The small molecule below binds the protein below.
Small molecule (SMILES): CC(=O)N[C@H]1[C@H](O[C@H]2[C@H](O)[C@@H](NC(C)=O)CO[C@@H]2CO)O[C@H](CO)[C@@H](O)[C@@H]1O

Binding-site contacts:
Ligand atom O5 contacts residue ASN75 of chain 1.D at 2.4 Å (h-bond).
Ligand atom C3 contacts residue ASN75 of chain 1.D at 4.0 Å.
Ligand atom C8 contacts residue ASN75 of chain 1.D at 4.2 Å.
Ligand atom C4 contacts residue ASN75 of chain 1.D at 4.3 Å.
Ligand atom C7 contacts residue ASN75 of chain 1.D at 3.3 Å.
Ligand atom O7 contacts residue ASN75 of chain 1.D at 3.3 Å (h-bond).
Ligand atom C1 contacts residue ASN75 of chain 1.D at 1.5 Å.
Ligand atom N2 contacts residue ASN75 of chain 1.D at 3.1 Å (h-bond).
Ligand atom C1 contacts residue PRO70 of chain 1.D at 3.7 Å (hydrophobic).
Ligand atom C8 contacts residue ASP74 of chain 1.D at 3.6 Å.
Ligand atom C2 contacts residue PRO70 of chain 1.D at 4.4 Å (hydrophobic).
Ligand atom C8 contacts residue PHE73 of chain 1.D at 4.3 Å (hydrophobic).
Ligand atom N2 contacts residue PRO70 of chain 1.D at 4.1 Å.
Ligand atom C7 contacts residue ASP74 of chain 1.D at 4.4 Å.
Ligand atom C8 contacts residue ASP72 of chain 1.D at 4.1 Å.
Ligand atom N2 contacts residue ASP72 of chain 1.D at 4.5 Å.
Ligand atom C5 contacts residue ASN75 of chain 1.D at 3.7 Å.
Ligand atom C2 contacts residue ASN75 of chain 1.D at 2.7 Å.

Sequence of chain 1.D:
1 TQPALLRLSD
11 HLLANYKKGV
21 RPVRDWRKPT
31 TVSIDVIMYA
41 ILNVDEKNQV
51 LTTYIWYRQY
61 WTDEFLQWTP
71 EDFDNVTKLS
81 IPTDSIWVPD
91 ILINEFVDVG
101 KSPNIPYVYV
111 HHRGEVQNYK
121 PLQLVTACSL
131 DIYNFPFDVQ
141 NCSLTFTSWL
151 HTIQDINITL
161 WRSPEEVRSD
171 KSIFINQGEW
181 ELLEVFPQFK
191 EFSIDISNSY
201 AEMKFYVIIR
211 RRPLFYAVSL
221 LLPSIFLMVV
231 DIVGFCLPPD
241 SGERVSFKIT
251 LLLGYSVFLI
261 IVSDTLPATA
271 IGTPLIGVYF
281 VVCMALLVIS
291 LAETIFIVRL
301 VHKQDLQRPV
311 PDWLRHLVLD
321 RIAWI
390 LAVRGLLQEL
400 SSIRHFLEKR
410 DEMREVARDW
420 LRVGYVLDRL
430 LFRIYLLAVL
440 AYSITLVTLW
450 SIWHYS